Sequence of chain 1.C:
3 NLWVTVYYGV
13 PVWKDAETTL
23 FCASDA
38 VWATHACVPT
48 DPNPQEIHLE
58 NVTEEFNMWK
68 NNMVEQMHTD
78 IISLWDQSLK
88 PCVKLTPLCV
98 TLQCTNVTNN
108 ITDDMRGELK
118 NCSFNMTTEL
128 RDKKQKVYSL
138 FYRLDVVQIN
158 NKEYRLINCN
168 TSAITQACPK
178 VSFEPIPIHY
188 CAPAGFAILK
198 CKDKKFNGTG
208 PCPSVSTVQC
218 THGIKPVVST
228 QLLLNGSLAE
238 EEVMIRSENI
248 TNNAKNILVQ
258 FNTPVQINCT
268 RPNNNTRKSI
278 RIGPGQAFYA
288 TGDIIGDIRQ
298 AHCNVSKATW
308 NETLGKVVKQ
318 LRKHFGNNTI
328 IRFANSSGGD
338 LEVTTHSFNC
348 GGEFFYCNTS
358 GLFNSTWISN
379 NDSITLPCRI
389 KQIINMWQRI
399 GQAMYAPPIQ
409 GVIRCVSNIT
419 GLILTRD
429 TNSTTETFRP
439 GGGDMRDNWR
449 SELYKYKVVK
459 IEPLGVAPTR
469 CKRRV

A protein and the small-molecule ligand that binds it are described below.
Small molecule (SMILES): CC(=O)N[C@H]1[C@H](O[C@H]2[C@H](O)[C@@H](NC(C)=O)CO[C@@H]2CO)O[C@H](CO)[C@@H](O)[C@@H]1O

Binding-site contacts:
Ligand atom C4 contacts residue ASN361 of chain 1.C at 4.3 Å.
Ligand atom C3 contacts residue ASN361 of chain 1.C at 3.8 Å.
Ligand atom C5 contacts residue ASN361 of chain 1.C at 3.7 Å.
Ligand atom N2 contacts residue ASN361 of chain 1.C at 2.7 Å (h-bond).
Ligand atom C8 contacts residue ASN361 of chain 1.C at 4.2 Å.
Ligand atom C8 contacts residue NAG1 of chain 1.NA at 3.8 Å.
Ligand atom C1 contacts residue ASN361 of chain 1.C at 1.5 Å.
Ligand atom O6 contacts residue ASN361 of chain 1.C at 4.0 Å.
Ligand atom O7 contacts residue NAG1 of chain 1.NA at 3.4 Å (h-bond).
Ligand atom O5 contacts residue ASN361 of chain 1.C at 2.5 Å (h-bond).
Ligand atom C7 contacts residue ASN361 of chain 1.C at 3.2 Å.
Ligand atom C2 contacts residue ASN361 of chain 1.C at 2.5 Å.
Ligand atom C7 contacts residue NAG1 of chain 1.NA at 4.1 Å.
Ligand atom O7 contacts residue ASN361 of chain 1.C at 3.7 Å.
Ligand atom C8 contacts residue NAG2 of chain 1.NA at 4.4 Å.